Binding-site contacts:
Ligand atom C14 contacts residue GLY47 of chain 1.H at 3.8 Å.
Ligand atom C24 contacts residue CYS31 of chain 1.H at 3.7 Å (hydrophobic).
Ligand atom O19 contacts residue THR21 of chain 1.H at 3.0 Å (h-bond).
Ligand atom C21 contacts residue GLY47 of chain 1.H at 3.8 Å.
Ligand atom O27 contacts residue GLY168 of chain 1.H at 4.0 Å.
Ligand atom N20 contacts residue GLY47 of chain 1.H at 2.9 Å (h-bond).
Ligand atom C5 contacts residue ASP125 of chain 1.I at 3.8 Å.
Ligand atom C13 contacts residue GLY47 of chain 1.H at 3.4 Å.
Ligand atom O8 contacts residue THR48 of chain 1.H at 3.9 Å.
Ligand atom O28 contacts residue ALA46 of chain 1.H at 3.5 Å.
Ligand atom O28 contacts residue THR1 of chain 1.H at 2.5 Å (h-bond).
Ligand atom C23 contacts residue ALA49 of chain 1.H at 3.8 Å (hydrophobic).
Ligand atom B26 contacts residue THR1 of chain 1.H at 1.4 Å.
Ligand atom C22 contacts residue THR1 of chain 1.H at 2.9 Å.
Ligand atom C21 contacts residue THR1 of chain 1.H at 2.5 Å.
Ligand atom C12 contacts residue GLY47 of chain 1.H at 4.0 Å.
Ligand atom C11 contacts residue THR21 of chain 1.H at 3.5 Å.
Ligand atom C18 contacts residue THR21 of chain 1.H at 4.0 Å.
Ligand atom N20 contacts residue THR1 of chain 1.H at 3.7 Å.
Ligand atom C18 contacts residue GLY47 of chain 1.H at 3.7 Å.
Ligand atom C24 contacts residue ALA20 of chain 1.H at 3.2 Å (hydrophobic).
Ligand atom C7 contacts residue THR21 of chain 1.H at 3.9 Å.
Ligand atom O28 contacts residue GLY47 of chain 1.H at 2.8 Å (h-bond).
Ligand atom C25 contacts residue ALA49 of chain 1.H at 3.8 Å (hydrophobic).
Ligand atom C25 contacts residue THR52 of chain 1.H at 3.9 Å.
Ligand atom N1 contacts residue ASP125 of chain 1.I at 3.4 Å (salt-bridge).
Ligand atom C10 contacts residue THR21 of chain 1.H at 3.6 Å.
Ligand atom O27 contacts residue THR1 of chain 1.H at 2.5 Å (h-bond).
Ligand atom C24 contacts residue ARG19 of chain 1.H at 4.0 Å.
Ligand atom C6 contacts residue ASP125 of chain 1.I at 3.4 Å.
Ligand atom C10 contacts residue GLY47 of chain 1.H at 3.6 Å.
Ligand atom C2 contacts residue ASP125 of chain 1.I at 4.0 Å.
Ligand atom N9 contacts residue THR21 of chain 1.H at 3.0 Å (h-bond).
Ligand atom C22 contacts residue GLY47 of chain 1.H at 3.7 Å.
Ligand atom C6 contacts residue GLU22 of chain 1.H at 3.5 Å.
Ligand atom O19 contacts residue ALA20 of chain 1.H at 3.4 Å.
Ligand atom C3 contacts residue ALA49 of chain 1.H at 3.8 Å (hydrophobic).
Ligand atom C7 contacts residue ALA49 of chain 1.H at 3.9 Å (hydrophobic).
Ligand atom O8 contacts residue ALA49 of chain 1.H at 3.0 Å (h-bond).
Ligand atom C15 contacts residue 1PE1 of chain 1.XA at 3.8 Å.

Sequence of chain 1.H:
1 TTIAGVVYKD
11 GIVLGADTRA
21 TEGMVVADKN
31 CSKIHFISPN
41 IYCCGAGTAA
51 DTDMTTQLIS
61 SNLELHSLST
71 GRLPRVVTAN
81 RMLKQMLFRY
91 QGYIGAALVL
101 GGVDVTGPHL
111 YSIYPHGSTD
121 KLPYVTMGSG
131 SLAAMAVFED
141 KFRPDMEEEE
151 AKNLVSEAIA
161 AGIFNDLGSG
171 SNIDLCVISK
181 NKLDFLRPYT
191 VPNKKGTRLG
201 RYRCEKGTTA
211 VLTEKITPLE

The protein below binds the small molecule below.
Small molecule (SMILES): CC(C)C[C@H](NC(=O)[C@H](Cc1ccccc1)NC(=O)c1cnccn1)B(O)O

Sequence of chain 1.I:
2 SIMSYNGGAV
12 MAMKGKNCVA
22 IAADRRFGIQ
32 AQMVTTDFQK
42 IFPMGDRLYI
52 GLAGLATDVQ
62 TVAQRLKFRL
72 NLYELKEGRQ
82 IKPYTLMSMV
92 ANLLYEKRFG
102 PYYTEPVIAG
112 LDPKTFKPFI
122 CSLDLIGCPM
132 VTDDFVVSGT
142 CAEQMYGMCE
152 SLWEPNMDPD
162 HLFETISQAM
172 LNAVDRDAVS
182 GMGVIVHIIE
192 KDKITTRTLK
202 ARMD